The small molecule below binds the protein below.
Small molecule (SMILES): Cc1cn([C@H]2C[C@H](O[P](=O)(O)OC[C@H]3O[C@@H](n4ccc(N)nc4=O)C[C@@H]3O[P](=O)(O)OC[C@H]3O[C@@H](n4cnc5c(=O)nc(N)[nH]c54)C[C@@H]3O[P](=O)(O)OC[C@H]3O[C@@H](n4cnc5c(=O)nc(N)[nH]c54)C[C@@H]3O)[C@@H](CO[P](=O)(O)O[C@H]3C[C@H](n4cnc5c(=O)nc(N)[nH]c54)O[C@@H]3COP(=O)(O)O)O2)c(=O)[nH]c1=O

Sequence of chain 1.A:
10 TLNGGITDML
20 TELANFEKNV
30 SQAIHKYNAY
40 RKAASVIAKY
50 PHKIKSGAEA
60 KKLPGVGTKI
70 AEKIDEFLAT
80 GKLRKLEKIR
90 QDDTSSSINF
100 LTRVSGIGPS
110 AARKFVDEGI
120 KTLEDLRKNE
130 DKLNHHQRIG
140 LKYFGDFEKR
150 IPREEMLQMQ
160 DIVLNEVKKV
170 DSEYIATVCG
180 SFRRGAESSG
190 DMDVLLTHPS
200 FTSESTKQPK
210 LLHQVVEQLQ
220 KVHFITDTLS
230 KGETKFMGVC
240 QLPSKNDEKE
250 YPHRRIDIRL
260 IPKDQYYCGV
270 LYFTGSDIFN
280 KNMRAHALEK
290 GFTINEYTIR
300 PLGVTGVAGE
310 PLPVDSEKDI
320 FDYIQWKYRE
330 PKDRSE

Binding-site contacts:
Ligand atom OP1 contacts residue ILE69 of chain 1.A at 2.8 Å (h-bond).
Ligand atom O5' contacts residue GLY66 of chain 1.A at 3.5 Å.
Ligand atom O3' contacts residue GLY64 of chain 1.A at 3.5 Å.
Ligand atom OP1 contacts residue LEU62 of chain 1.A at 3.8 Å.
Ligand atom O6 contacts residue HIS34 of chain 1.A at 3.9 Å.
Ligand atom C5' contacts residue GLY66 of chain 1.A at 3.4 Å.
Ligand atom OP1 contacts residue LYS68 of chain 1.A at 3.3 Å (salt-bridge).
Ligand atom C5' contacts residue TYR39 of chain 1.A at 3.3 Å (hydrophobic).
Ligand atom C5' contacts residue GLY64 of chain 1.A at 3.3 Å.
Ligand atom C3' contacts residue LYS68 of chain 1.A at 3.6 Å.
Ligand atom OP2 contacts residue LYS68 of chain 1.A at 3.0 Å.
Ligand atom OP1 contacts residue VAL65 of chain 1.A at 3.3 Å (h-bond).
Ligand atom P contacts residue ILE69 of chain 1.A at 3.9 Å.
Ligand atom C3' contacts residue GLY66 of chain 1.A at 3.8 Å.
Ligand atom OP1 contacts residue PRO63 of chain 1.A at 3.6 Å.
Ligand atom P contacts residue GLY66 of chain 1.A at 3.8 Å.
Ligand atom C4' contacts residue GLY64 of chain 1.A at 3.2 Å.
Ligand atom N3 contacts residue ALA38 of chain 1.A at 3.7 Å.
Ligand atom OP1 contacts residue LYS35 of chain 1.A at 3.3 Å (salt-bridge).
Ligand atom OP2 contacts residue THR67 of chain 1.A at 4.0 Å.
Ligand atom P contacts residue LYS68 of chain 1.A at 3.5 Å.
Ligand atom O4' contacts residue ALA38 of chain 1.A at 3.5 Å.
Ligand atom P contacts residue GLY64 of chain 1.A at 3.8 Å.
Ligand atom OP1 contacts residue GLY66 of chain 1.A at 3.0 Å (h-bond).
Ligand atom OP2 contacts residue VAL65 of chain 1.A at 3.7 Å.
Ligand atom N1 contacts residue HIS34 of chain 1.A at 3.9 Å.
Ligand atom OP2 contacts residue GLY66 of chain 1.A at 3.8 Å.
Ligand atom OP2 contacts residue LYS68 of chain 1.A at 2.8 Å (salt-bridge).
Ligand atom C3' contacts residue GLY64 of chain 1.A at 4.0 Å.
Ligand atom OP1 contacts residue THR67 of chain 1.A at 3.6 Å.
Ligand atom OP3 contacts residue LYS35 of chain 1.A at 2.6 Å (salt-bridge).
Ligand atom P contacts residue LYS35 of chain 1.A at 3.4 Å.
Ligand atom O3' contacts residue ILE69 of chain 1.A at 3.6 Å.
Ligand atom P contacts residue VAL65 of chain 1.A at 3.8 Å.
Ligand atom P contacts residue LYS68 of chain 1.A at 3.6 Å.
Ligand atom OP1 contacts residue LYS68 of chain 1.A at 3.4 Å (salt-bridge).
Ligand atom O5' contacts residue LYS35 of chain 1.A at 3.6 Å.
Ligand atom OP1 contacts residue GLY64 of chain 1.A at 2.8 Å (h-bond).
Ligand atom O3' contacts residue VAL65 of chain 1.A at 3.9 Å.
Ligand atom O3' contacts residue LYS68 of chain 1.A at 3.7 Å.